Binding-site contacts:
Ligand atom C4 contacts residue PRO203 of chain 49.A at 4.0 Å (hydrophobic).
Ligand atom C6 contacts residue SER415 of chain 49.A at 4.1 Å.
Ligand atom OP2 contacts residue ASP409 of chain 34.A at 3.2 Å (salt-bridge).
Ligand atom C4 contacts residue PRO203 of chain 49.A at 4.1 Å (hydrophobic).
Ligand atom C2' contacts residue PRO414 of chain 49.A at 3.6 Å (hydrophobic).
Ligand atom C2' contacts residue HIS413 of chain 49.A at 3.7 Å.
Ligand atom C5 contacts residue PRO203 of chain 49.A at 3.8 Å (hydrophobic).
Ligand atom N6 contacts residue VAL202 of chain 49.A at 4.2 Å.
Ligand atom C6 contacts residue PRO203 of chain 49.A at 4.0 Å (hydrophobic).
Ligand atom C8 contacts residue HIS413 of chain 49.A at 3.9 Å.
Ligand atom N3 contacts residue ASP201 of chain 49.A at 4.2 Å.
Ligand atom N6 contacts residue GLY422 of chain 49.A at 3.3 Å (h-bond).
Ligand atom N1 contacts residue PRO203 of chain 49.A at 3.8 Å.
Ligand atom C5 contacts residue PRO203 of chain 49.A at 4.0 Å (hydrophobic).
Ligand atom C6 contacts residue GLY422 of chain 49.A at 3.7 Å.
Ligand atom N1 contacts residue VAL202 of chain 49.A at 3.5 Å.
Ligand atom N7 contacts residue SER415 of chain 49.A at 3.9 Å.
Ligand atom N6 contacts residue SER415 of chain 49.A at 3.8 Å.
Ligand atom N4 contacts residue ASP201 of chain 49.A at 2.6 Å.
Ligand atom N4 contacts residue VAL202 of chain 49.A at 2.9 Å (h-bond).
Ligand atom C4 contacts residue VAL202 of chain 49.A at 3.7 Å (hydrophobic).
Ligand atom O3' contacts residue PRO414 of chain 49.A at 4.2 Å.
Ligand atom C6 contacts residue VAL202 of chain 49.A at 4.1 Å (hydrophobic).
Ligand atom C2 contacts residue VAL202 of chain 49.A at 4.1 Å (hydrophobic).
Ligand atom C5 contacts residue ASP201 of chain 49.A at 3.3 Å.
Ligand atom C5 contacts residue ARG91 of chain 49.A at 4.2 Å.
Ligand atom N1 contacts residue PRO203 of chain 49.A at 4.2 Å.
Ligand atom C1' contacts residue PRO203 of chain 49.A at 4.1 Å (hydrophobic).
Ligand atom N7 contacts residue HIS413 of chain 49.A at 4.2 Å.
Ligand atom N7 contacts residue ASN392 of chain 49.A at 4.2 Å.
Ligand atom C6 contacts residue PRO203 of chain 49.A at 4.0 Å (hydrophobic).
Ligand atom C2' contacts residue PRO203 of chain 49.A at 3.3 Å (hydrophobic).
Ligand atom N6 contacts residue GLY420 of chain 49.A at 3.7 Å.
Ligand atom C4 contacts residue ASP201 of chain 49.A at 3.5 Å.
Ligand atom N7 contacts residue PRO203 of chain 49.A at 4.1 Å.
Ligand atom C2 contacts residue PRO203 of chain 49.A at 4.0 Å (hydrophobic).
Ligand atom C2 contacts residue GLY422 of chain 49.A at 3.2 Å.
Ligand atom C5 contacts residue VAL202 of chain 49.A at 3.6 Å (hydrophobic).
Ligand atom N1 contacts residue GLY422 of chain 49.A at 2.9 Å (h-bond).
Ligand atom N6 contacts residue PHE421 of chain 49.A at 3.8 Å.

Sequence of chain 49.A:
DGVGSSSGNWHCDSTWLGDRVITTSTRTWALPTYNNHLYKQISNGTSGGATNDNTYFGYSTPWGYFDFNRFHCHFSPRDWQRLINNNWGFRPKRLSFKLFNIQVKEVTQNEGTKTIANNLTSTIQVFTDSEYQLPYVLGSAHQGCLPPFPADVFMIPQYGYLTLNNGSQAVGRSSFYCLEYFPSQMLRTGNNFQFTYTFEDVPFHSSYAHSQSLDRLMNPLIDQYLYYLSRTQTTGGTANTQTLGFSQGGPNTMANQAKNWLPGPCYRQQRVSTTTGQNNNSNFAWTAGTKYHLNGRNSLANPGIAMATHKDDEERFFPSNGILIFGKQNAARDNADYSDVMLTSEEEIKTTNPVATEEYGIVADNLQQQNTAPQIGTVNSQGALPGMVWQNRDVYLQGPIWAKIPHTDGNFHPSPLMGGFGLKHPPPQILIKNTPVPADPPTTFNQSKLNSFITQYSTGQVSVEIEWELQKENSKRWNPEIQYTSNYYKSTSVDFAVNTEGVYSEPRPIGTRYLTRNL

The protein below binds the small molecule below.
Small molecule (SMILES): Nc1ccn([C@H]2C[C@H](O[P](=O)(O)OC[C@H]3O[C@@H](n4cnc5c(N)ncnc54)C[C@@H]3O)[C@@H](CO)O2)c(=O)n1

Sequence of chain 34.A:
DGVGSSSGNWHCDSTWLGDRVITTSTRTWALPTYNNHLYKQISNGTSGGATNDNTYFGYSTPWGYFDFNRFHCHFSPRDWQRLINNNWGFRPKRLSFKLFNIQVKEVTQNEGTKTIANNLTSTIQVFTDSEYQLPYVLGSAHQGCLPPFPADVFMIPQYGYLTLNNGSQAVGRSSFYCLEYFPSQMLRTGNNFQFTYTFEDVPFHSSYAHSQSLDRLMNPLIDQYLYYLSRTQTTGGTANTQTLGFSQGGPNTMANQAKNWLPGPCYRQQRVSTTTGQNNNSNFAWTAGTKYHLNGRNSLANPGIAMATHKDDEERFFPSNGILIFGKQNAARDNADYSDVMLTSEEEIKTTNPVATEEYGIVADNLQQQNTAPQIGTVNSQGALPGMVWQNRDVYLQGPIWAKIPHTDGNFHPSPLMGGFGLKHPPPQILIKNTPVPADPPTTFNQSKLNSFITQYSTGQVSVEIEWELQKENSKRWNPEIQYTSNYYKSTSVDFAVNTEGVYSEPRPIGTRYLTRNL